Sequence of chain 1.M:
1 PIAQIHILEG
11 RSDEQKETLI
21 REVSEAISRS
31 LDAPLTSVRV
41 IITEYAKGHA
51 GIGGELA

Binding-site contacts:
Ligand atom NAK contacts residue ARG39 of chain 1.M at 4.4 Å.
Ligand atom OAB contacts residue ARG39 of chain 1.O at 2.8 Å (salt-bridge).
Ligand atom CAG contacts residue HIS6 of chain 1.N at 3.3 Å.
Ligand atom CAE contacts residue ILE7 of chain 1.N at 4.5 Å (hydrophobic).
Ligand atom CAC contacts residue SER37 of chain 1.M at 4.4 Å.
Ligand atom CAC contacts residue PRO1 of chain 1.M at 3.0 Å (hydrophobic).
Ligand atom CAI contacts residue PRO1 of chain 1.M at 3.3 Å (hydrophobic).
Ligand atom CAJ contacts residue PRO1 of chain 1.M at 3.4 Å (hydrophobic).
Ligand atom CAE contacts residue TYR45 of chain 1.N at 4.5 Å (hydrophobic).
Ligand atom CAC contacts residue ARG39 of chain 1.O at 4.5 Å.
Ligand atom OAB contacts residue PRO1 of chain 1.M at 4.5 Å.
Ligand atom CAI contacts residue LEU8 of chain 1.N at 3.7 Å (hydrophobic).
Ligand atom CAE contacts residue HIS6 of chain 1.N at 3.9 Å.
Ligand atom CAI contacts residue HIS6 of chain 1.N at 3.8 Å.
Ligand atom CAH contacts residue ILE2 of chain 1.M at 4.1 Å (hydrophobic).
Ligand atom OAA contacts residue SER37 of chain 1.M at 3.5 Å.
Ligand atom CAD contacts residue ARG39 of chain 1.O at 3.3 Å.
Ligand atom CAD contacts residue PRO1 of chain 1.M at 3.3 Å (hydrophobic).
Ligand atom CAH contacts residue ARG39 of chain 1.O at 4.4 Å.
Ligand atom OAB contacts residue SER37 of chain 1.M at 2.9 Å (h-bond).
Ligand atom CAD contacts residue ILE52 of chain 1.N at 4.3 Å (hydrophobic).
Ligand atom CAJ contacts residue LEU8 of chain 1.N at 4.4 Å (hydrophobic).
Ligand atom CAG contacts residue LEU8 of chain 1.N at 3.6 Å (hydrophobic).
Ligand atom CAD contacts residue SER37 of chain 1.M at 3.7 Å.
Ligand atom CAE contacts residue ILE41 of chain 1.O at 3.5 Å (hydrophobic).
Ligand atom CAF contacts residue ILE2 of chain 1.M at 3.9 Å (hydrophobic).
Ligand atom CAE contacts residue LEU8 of chain 1.N at 4.0 Å (hydrophobic).
Ligand atom CAI contacts residue ILE7 of chain 1.N at 4.1 Å (hydrophobic).
Ligand atom CAF contacts residue ILE41 of chain 1.O at 3.4 Å (hydrophobic).
Ligand atom NAK contacts residue SER37 of chain 1.M at 3.2 Å (h-bond).
Ligand atom NAK contacts residue ILE52 of chain 1.N at 4.1 Å.
Ligand atom CAG contacts residue ILE7 of chain 1.N at 3.5 Å (hydrophobic).
Ligand atom NAK contacts residue ARG39 of chain 1.O at 3.3 Å (salt-bridge).
Ligand atom OAB contacts residue ARG39 of chain 1.M at 3.3 Å (salt-bridge).
Ligand atom CAG contacts residue PRO1 of chain 1.M at 4.2 Å (hydrophobic).
Ligand atom OAA contacts residue ARG39 of chain 1.O at 3.8 Å.
Ligand atom OAA contacts residue PRO1 of chain 1.M at 4.3 Å.
Ligand atom OAA contacts residue ILE52 of chain 1.N at 3.8 Å.
Ligand atom NAK contacts residue PRO1 of chain 1.M at 3.9 Å.

Sequence of chain 1.N:
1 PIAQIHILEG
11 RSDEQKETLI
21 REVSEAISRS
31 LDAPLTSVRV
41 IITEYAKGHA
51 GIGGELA

Sequence of chain 1.O:
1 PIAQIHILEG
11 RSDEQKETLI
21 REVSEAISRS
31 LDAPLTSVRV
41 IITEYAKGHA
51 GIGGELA

The small molecule below binds the protein below.
Small molecule (SMILES): O=[N+]([O-])/C=C/c1ccccc1